Binding-site contacts:
Ligand atom C5 contacts residue ASP310 of chain 1.A at 4.4 Å.
Ligand atom C7 contacts residue ASN339 of chain 1.A at 3.4 Å.
Ligand atom O7 contacts residue ASN339 of chain 1.A at 3.3 Å (h-bond).
Ligand atom C2 contacts residue ASN339 of chain 1.A at 2.6 Å.
Ligand atom C5 contacts residue GLY309 of chain 1.A at 3.1 Å.
Ligand atom C8 contacts residue ASN339 of chain 1.A at 4.5 Å.
Ligand atom C6 contacts residue GLY309 of chain 1.A at 3.8 Å.
Ligand atom O6 contacts residue LYS306 of chain 1.A at 3.9 Å.
Ligand atom O4 contacts residue GLY309 of chain 1.A at 4.1 Å.
Ligand atom C4 contacts residue GLY309 of chain 1.A at 4.1 Å.
Ligand atom C1 contacts residue ASN339 of chain 1.A at 1.4 Å.
Ligand atom C3 contacts residue GLY309 of chain 1.A at 4.4 Å.
Ligand atom O5 contacts residue ASN339 of chain 1.A at 2.3 Å (h-bond).
Ligand atom C1 contacts residue GLY309 of chain 1.A at 3.8 Å.
Ligand atom N2 contacts residue ASN339 of chain 1.A at 3.0 Å (h-bond).
Ligand atom C6 contacts residue LYS306 of chain 1.A at 3.9 Å.
Ligand atom C5 contacts residue ASN339 of chain 1.A at 3.5 Å.
Ligand atom C6 contacts residue ASP310 of chain 1.A at 4.2 Å.
Ligand atom O5 contacts residue GLY309 of chain 1.A at 3.7 Å.
Ligand atom C4 contacts residue ASN339 of chain 1.A at 4.2 Å.
Ligand atom C3 contacts residue ASN339 of chain 1.A at 3.9 Å.

Sequence of chain 1.A:
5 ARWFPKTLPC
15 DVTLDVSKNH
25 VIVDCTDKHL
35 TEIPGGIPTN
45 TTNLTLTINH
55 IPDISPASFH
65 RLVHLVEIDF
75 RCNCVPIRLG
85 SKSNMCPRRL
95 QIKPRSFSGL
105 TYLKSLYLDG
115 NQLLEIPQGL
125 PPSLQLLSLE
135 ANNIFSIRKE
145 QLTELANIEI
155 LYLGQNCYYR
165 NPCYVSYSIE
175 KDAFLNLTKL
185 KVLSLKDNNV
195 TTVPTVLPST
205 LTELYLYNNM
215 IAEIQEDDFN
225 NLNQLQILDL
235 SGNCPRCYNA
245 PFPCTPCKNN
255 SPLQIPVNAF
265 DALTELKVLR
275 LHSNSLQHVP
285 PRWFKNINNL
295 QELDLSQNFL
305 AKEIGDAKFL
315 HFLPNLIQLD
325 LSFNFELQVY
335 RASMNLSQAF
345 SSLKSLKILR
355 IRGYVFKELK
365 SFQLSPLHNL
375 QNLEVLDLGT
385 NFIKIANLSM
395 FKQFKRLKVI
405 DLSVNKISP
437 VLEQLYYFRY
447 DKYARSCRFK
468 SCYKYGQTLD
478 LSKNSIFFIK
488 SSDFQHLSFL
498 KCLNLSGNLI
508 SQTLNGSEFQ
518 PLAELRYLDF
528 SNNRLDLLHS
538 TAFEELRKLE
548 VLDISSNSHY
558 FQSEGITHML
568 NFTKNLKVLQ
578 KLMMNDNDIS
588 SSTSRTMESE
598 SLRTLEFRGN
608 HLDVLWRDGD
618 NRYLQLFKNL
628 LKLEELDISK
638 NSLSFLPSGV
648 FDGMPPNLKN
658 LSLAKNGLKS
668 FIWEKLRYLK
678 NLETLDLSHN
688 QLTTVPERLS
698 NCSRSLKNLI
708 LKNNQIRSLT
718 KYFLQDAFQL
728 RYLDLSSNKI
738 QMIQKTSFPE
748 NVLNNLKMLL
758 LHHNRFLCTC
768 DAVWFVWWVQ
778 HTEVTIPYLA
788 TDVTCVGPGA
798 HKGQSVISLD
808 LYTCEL

A small-molecule ligand and the protein it binds are described below.
Small molecule (SMILES): CC(=O)N[C@@H]1[C@@H](O)[C@H](O)[C@@H](CO)O[C@H]1O